Binding-site contacts:
Ligand atom OBY contacts residue LYS145 of chain 1.C at 2.9 Å (salt-bridge).
Ligand atom OBY contacts residue GA1 of chain 1.P at 4.2 Å.
Ligand atom CAQ contacts residue PHE164 of chain 1.C at 3.4 Å (hydrophobic).
Ligand atom CAM contacts residue PRO44 of chain 1.C at 4.0 Å (hydrophobic).
Ligand atom CBW contacts residue GA1 of chain 1.O at 4.3 Å.
Ligand atom OBY contacts residue GLU139 of chain 1.C at 4.3 Å.
Ligand atom OBX contacts residue GA1 of chain 1.O at 4.3 Å.
Ligand atom CAV contacts residue GA1 of chain 1.P at 3.9 Å.
Ligand atom NAT contacts residue GA1 of chain 1.O at 4.3 Å.
Ligand atom CAU contacts residue GLU139 of chain 1.C at 3.3 Å.
Ligand atom CBW contacts residue LYS145 of chain 1.C at 4.0 Å.
Ligand atom CAV contacts residue LYS145 of chain 1.C at 4.1 Å.
Ligand atom CAV contacts residue GLU139 of chain 1.C at 3.3 Å.
Ligand atom CAU contacts residue PRO167 of chain 1.C at 4.2 Å (hydrophobic).
Ligand atom CBW contacts residue GLU139 of chain 1.C at 3.3 Å.
Ligand atom OAY contacts residue GLU139 of chain 1.C at 3.0 Å (salt-bridge).
Ligand atom OBX contacts residue GLU139 of chain 1.C at 2.8 Å (salt-bridge).
Ligand atom CAS contacts residue PRO167 of chain 1.C at 4.0 Å (hydrophobic).
Ligand atom CAU contacts residue GA1 of chain 1.O at 3.1 Å.
Ligand atom CAP contacts residue PHE164 of chain 1.C at 3.9 Å (hydrophobic).
Ligand atom OAX contacts residue GA1 of chain 1.O at 2.2 Å.
Ligand atom CAZ contacts residue GA1 of chain 1.P at 4.3 Å.
Ligand atom NAT contacts residue PRO167 of chain 1.C at 4.4 Å.
Ligand atom OAX contacts residue PRO167 of chain 1.C at 3.5 Å.
Ligand atom NBB contacts residue GA1 of chain 1.P at 3.9 Å.
Ligand atom CAW contacts residue GA1 of chain 1.P at 3.1 Å.
Ligand atom NAO contacts residue PHE164 of chain 1.C at 4.0 Å.
Ligand atom CAW contacts residue GLU139 of chain 1.C at 3.5 Å.
Ligand atom CBW contacts residue GA1 of chain 1.P at 3.0 Å.
Ligand atom CAZ contacts residue GA1 of chain 1.O at 4.1 Å.
Ligand atom CAR contacts residue PHE164 of chain 1.C at 3.6 Å (hydrophobic).
Ligand atom OAX contacts residue GLU139 of chain 1.C at 2.8 Å (salt-bridge).
Ligand atom OAY contacts residue GA1 of chain 1.O at 2.0 Å.
Ligand atom CAQ contacts residue VAL166 of chain 1.C at 4.3 Å (hydrophobic).
Ligand atom OBX contacts residue GA1 of chain 1.P at 2.2 Å.
Ligand atom CAS contacts residue PRO165 of chain 1.C at 3.7 Å (hydrophobic).
Ligand atom CAW contacts residue GA1 of chain 1.O at 3.2 Å.
Ligand atom CAV contacts residue GA1 of chain 1.O at 3.4 Å.
Ligand atom OAY contacts residue GA1 of chain 1.P at 2.2 Å.
Ligand atom CAS contacts residue PHE164 of chain 1.C at 4.0 Å (hydrophobic).

Sequence of chain 1.C:
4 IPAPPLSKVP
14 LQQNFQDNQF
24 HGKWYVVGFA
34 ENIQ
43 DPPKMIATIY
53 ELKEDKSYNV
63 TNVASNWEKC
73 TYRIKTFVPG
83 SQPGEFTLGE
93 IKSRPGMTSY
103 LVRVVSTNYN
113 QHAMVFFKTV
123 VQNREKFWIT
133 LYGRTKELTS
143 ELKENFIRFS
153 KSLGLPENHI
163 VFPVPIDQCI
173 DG

A small-molecule ligand and the protein it binds are described below.
Small molecule (SMILES): O=C(CC(O)(CC(=O)NCCCCNCCCNC(=O)c1ccc(O)c(O)c1)C(=O)O)NCCCCNCCCNC(=O)c1ccc(O)c(O)c1